Binding-site contacts:
Ligand atom C12 contacts residue PHE237 of chain 59.B at 3.5 Å (hydrophobic).
Ligand atom C21 contacts residue PHE237 of chain 59.B at 3.7 Å (hydrophobic).
Ligand atom C13 contacts residue MET132 of chain 59.B at 3.8 Å (hydrophobic).
Ligand atom C7 contacts residue TYR159 of chain 59.B at 3.7 Å (hydrophobic).
Ligand atom C4 contacts residue VAL196 of chain 59.B at 3.9 Å (hydrophobic).
Ligand atom O22 contacts residue TYR112 of chain 59.B at 3.5 Å.
Ligand atom C5 contacts residue VAL196 of chain 59.B at 3.8 Å (hydrophobic).
Ligand atom C3 contacts residue TYR159 of chain 59.B at 3.6 Å (hydrophobic).
Ligand atom C17 contacts residue PHE237 of chain 59.B at 3.7 Å (hydrophobic).
Ligand atom C7 contacts residue VAL196 of chain 59.B at 3.6 Å (hydrophobic).
Ligand atom C18 contacts residue PHE237 of chain 59.B at 3.6 Å (hydrophobic).
Ligand atom C11 contacts residue ILE110 of chain 59.B at 3.6 Å (hydrophobic).
Ligand atom C2 contacts residue ILE194 of chain 59.B at 3.5 Å (hydrophobic).
Ligand atom C20 contacts residue TYR205 of chain 59.B at 3.5 Å (hydrophobic).
Ligand atom N3 contacts residue TYR159 of chain 59.B at 3.9 Å.
Ligand atom N4 contacts residue LEU134 of chain 59.B at 3.7 Å.
Ligand atom C11 contacts residue LEU134 of chain 59.B at 3.8 Å (hydrophobic).
Ligand atom O14 contacts residue MET132 of chain 59.B at 3.4 Å.
Ligand atom C4 contacts residue TYR159 of chain 59.B at 3.5 Å (hydrophobic).
Ligand atom C2 contacts residue TYR159 of chain 59.B at 3.5 Å (hydrophobic).
Ligand atom O23 contacts residue TYR112 of chain 59.B at 3.5 Å.
Ligand atom N3 contacts residue LEU240 of chain 59.B at 3.5 Å.
Ligand atom C10 contacts residue MET132 of chain 59.B at 3.3 Å (hydrophobic).
Ligand atom N6 contacts residue VAL196 of chain 59.B at 3.9 Å.
Ligand atom C19 contacts residue TYR205 of chain 59.B at 3.7 Å (hydrophobic).
Ligand atom C18 contacts residue TYR112 of chain 59.B at 3.7 Å (hydrophobic).
Ligand atom N3 contacts residue ILE194 of chain 59.B at 3.6 Å.
Ligand atom O23 contacts residue PHE237 of chain 59.B at 3.8 Å.
Ligand atom C3 contacts residue ALA24 of chain 59.D at 3.5 Å (hydrophobic).
Ligand atom C25 contacts residue SER206 of chain 59.B at 3.8 Å.
Ligand atom O22 contacts residue TYR205 of chain 59.B at 3.8 Å.
Ligand atom C25 contacts residue ASP236 of chain 59.B at 3.5 Å.
Ligand atom C21 contacts residue TYR112 of chain 59.B at 3.3 Å (hydrophobic).
Ligand atom C13 contacts residue VAL199 of chain 59.B at 3.7 Å (hydrophobic).
Ligand atom N4 contacts residue LEU240 of chain 59.B at 3.6 Å.
Ligand atom C1 contacts residue PRO181 of chain 59.B at 3.7 Å (hydrophobic).
Ligand atom C8 contacts residue VAL199 of chain 59.B at 3.7 Å (hydrophobic).
Ligand atom C10 contacts residue ILE110 of chain 59.B at 3.5 Å (hydrophobic).
Ligand atom C17 contacts residue TYR112 of chain 59.B at 3.8 Å (hydrophobic).
Ligand atom C8 contacts residue VAL196 of chain 59.B at 3.6 Å (hydrophobic).

Sequence of chain 59.D:
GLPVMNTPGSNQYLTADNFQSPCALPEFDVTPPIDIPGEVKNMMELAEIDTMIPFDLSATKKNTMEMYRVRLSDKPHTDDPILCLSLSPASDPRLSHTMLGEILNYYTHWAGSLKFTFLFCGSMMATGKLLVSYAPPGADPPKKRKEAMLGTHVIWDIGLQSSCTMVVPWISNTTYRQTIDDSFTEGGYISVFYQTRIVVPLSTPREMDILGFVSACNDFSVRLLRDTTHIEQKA

This small molecule binds to this protein.
Small molecule (SMILES): CCOC(=O)c1ccc(OCCC2CCN(c3ccc(C)nn3)CC2)cc1

Sequence of chain 59.B:
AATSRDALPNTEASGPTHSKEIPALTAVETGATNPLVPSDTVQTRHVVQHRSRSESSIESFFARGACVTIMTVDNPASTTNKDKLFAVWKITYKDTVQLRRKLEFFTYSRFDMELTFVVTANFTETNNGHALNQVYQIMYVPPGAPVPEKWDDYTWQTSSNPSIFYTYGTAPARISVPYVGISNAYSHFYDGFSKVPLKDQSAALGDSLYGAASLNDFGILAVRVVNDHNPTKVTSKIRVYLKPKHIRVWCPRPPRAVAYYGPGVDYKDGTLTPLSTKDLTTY